Sequence of chain 1.B:
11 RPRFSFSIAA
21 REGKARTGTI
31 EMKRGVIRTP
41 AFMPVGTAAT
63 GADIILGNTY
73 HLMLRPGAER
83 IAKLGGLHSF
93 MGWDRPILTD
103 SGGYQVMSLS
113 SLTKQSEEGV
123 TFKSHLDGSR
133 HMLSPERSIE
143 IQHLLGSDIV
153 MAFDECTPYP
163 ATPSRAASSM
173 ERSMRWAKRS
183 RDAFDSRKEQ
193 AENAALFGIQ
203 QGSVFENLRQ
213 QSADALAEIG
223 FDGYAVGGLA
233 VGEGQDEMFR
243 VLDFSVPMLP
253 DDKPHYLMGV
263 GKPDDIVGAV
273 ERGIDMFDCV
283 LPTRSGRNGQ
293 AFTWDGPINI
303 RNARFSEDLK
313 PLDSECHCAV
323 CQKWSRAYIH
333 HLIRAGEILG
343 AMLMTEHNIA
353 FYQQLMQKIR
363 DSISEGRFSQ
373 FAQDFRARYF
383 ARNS

The small molecule below binds the protein below.
Small molecule (SMILES): CNc1nc2c(CC[C@H]3O[C@@H](OC)[C@@H]4OC(C)(C)O[C@@H]43)c3nc(N)[nH]c(=O)c3cc2[nH]1

Sequence of chain 1.A:
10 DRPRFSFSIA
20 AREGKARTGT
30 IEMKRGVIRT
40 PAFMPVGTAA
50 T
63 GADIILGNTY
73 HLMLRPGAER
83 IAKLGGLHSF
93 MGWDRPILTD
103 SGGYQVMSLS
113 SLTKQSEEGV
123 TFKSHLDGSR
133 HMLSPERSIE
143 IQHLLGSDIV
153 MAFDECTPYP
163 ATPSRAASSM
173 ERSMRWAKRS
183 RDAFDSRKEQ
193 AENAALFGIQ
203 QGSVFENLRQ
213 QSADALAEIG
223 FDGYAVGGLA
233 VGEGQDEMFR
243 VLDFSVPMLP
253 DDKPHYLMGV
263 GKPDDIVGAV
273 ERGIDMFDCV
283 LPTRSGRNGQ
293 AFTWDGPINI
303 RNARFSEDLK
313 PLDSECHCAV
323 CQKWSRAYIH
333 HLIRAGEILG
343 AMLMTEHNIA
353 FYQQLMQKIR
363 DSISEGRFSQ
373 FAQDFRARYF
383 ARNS

Binding-site contacts:
Ligand atom C10 contacts residue TYR106 of chain 1.B at 3.5 Å (hydrophobic).
Ligand atom C5 contacts residue CYS158 of chain 1.B at 3.6 Å (hydrophobic).
Ligand atom O4 contacts residue GLN107 of chain 1.B at 3.6 Å.
Ligand atom C10 contacts residue ASP102 of chain 1.B at 3.2 Å.
Ligand atom C5 contacts residue ASP156 of chain 1.B at 3.7 Å.
Ligand atom C18 contacts residue GLN107 of chain 1.B at 3.6 Å.
Ligand atom N2 contacts residue ASP156 of chain 1.B at 2.9 Å (salt-bridge).
Ligand atom N contacts residue ALA232 of chain 1.B at 2.9 Å (h-bond).
Ligand atom N5 contacts residue GLY261 of chain 1.B at 3.5 Å.
Ligand atom O contacts residue CYS158 of chain 1.B at 3.2 Å.
Ligand atom C1 contacts residue GLY261 of chain 1.B at 3.5 Å.
Ligand atom O contacts residue ASP156 of chain 1.B at 3.6 Å (salt-bridge).
Ligand atom N3 contacts residue ASP102 of chain 1.B at 2.7 Å (salt-bridge).
Ligand atom C2 contacts residue TYR106 of chain 1.B at 3.5 Å (hydrophobic).
Ligand atom N3 contacts residue ASP156 of chain 1.B at 3.1 Å (salt-bridge).
Ligand atom N4 contacts residue MET260 of chain 1.B at 3.2 Å.
Ligand atom C9 contacts residue ASP102 of chain 1.B at 3.1 Å.
Ligand atom N contacts residue GLY261 of chain 1.B at 3.5 Å.
Ligand atom C3 contacts residue CYS158 of chain 1.B at 3.5 Å (hydrophobic).
Ligand atom N4 contacts residue TYR106 of chain 1.B at 3.7 Å.
Ligand atom O4 contacts residue TYR106 of chain 1.B at 3.6 Å.
Ligand atom O contacts residue GLY229 of chain 1.B at 3.4 Å.
Ligand atom C8 contacts residue TYR106 of chain 1.B at 3.6 Å (hydrophobic).
Ligand atom O contacts residue GLY230 of chain 1.B at 2.9 Å (h-bond).
Ligand atom C contacts residue GLY261 of chain 1.B at 3.6 Å.
Ligand atom O contacts residue GLN203 of chain 1.B at 3.1 Å (h-bond).
Ligand atom C19 contacts residue TYR106 of chain 1.B at 3.4 Å (hydrophobic).
Ligand atom N3 contacts residue ILE201 of chain 1.B at 3.5 Å.
Ligand atom N4 contacts residue ASP102 of chain 1.B at 2.8 Å (salt-bridge).
Ligand atom C6 contacts residue MET260 of chain 1.B at 3.6 Å (hydrophobic).
Ligand atom C1 contacts residue TYR106 of chain 1.B at 3.7 Å (hydrophobic).
Ligand atom N1 contacts residue LEU231 of chain 1.B at 2.8 Å (h-bond).
Ligand atom C3 contacts residue TYR106 of chain 1.B at 3.7 Å (hydrophobic).
Ligand atom N1 contacts residue ALA232 of chain 1.B at 3.7 Å.
Ligand atom C16 contacts residue GLU339 of chain 1.A at 3.5 Å.
Ligand atom N1 contacts residue MET260 of chain 1.B at 3.6 Å (h-bond).
Ligand atom N1 contacts residue TYR106 of chain 1.B at 3.6 Å.
Ligand atom C6 contacts residue ASP102 of chain 1.B at 3.5 Å.
Ligand atom C13 contacts residue LEU68 of chain 1.B at 3.6 Å (hydrophobic).
Ligand atom C1 contacts residue ALA232 of chain 1.B at 3.7 Å (hydrophobic).